Binding-site contacts:
Ligand atom O2 contacts residue ASP42 of chain 1.E at 3.8 Å.
Ligand atom N3 contacts residue LEU12 of chain 1.D at 4.2 Å.
Ligand atom C6 contacts residue LEU12 of chain 1.D at 4.0 Å (hydrophobic).
Ligand atom C5 contacts residue LEU12 of chain 1.D at 4.1 Å (hydrophobic).
Ligand atom C4 contacts residue LEU12 of chain 1.D at 3.9 Å (hydrophobic).
Ligand atom C5 contacts residue VAL45 of chain 1.D at 3.8 Å (hydrophobic).
Ligand atom O2' contacts residue PHE41 of chain 1.D at 3.7 Å.
Ligand atom C6 contacts residue LEU16 of chain 1.D at 3.6 Å (hydrophobic).
Ligand atom O4 contacts residue VAL67 of chain 1.E at 3.7 Å.
Ligand atom N3 contacts residue ASN46 of chain 1.E at 3.6 Å (h-bond).
Ligand atom C4 contacts residue VAL67 of chain 1.E at 4.1 Å (hydrophobic).
Ligand atom C6 contacts residue GLY13 of chain 1.D at 4.0 Å.
Ligand atom N1 contacts residue GLY13 of chain 1.D at 4.1 Å.
Ligand atom C4' contacts residue URI1 of chain 2.O at 2.8 Å.
Ligand atom C5 contacts residue LEU16 of chain 1.D at 3.7 Å (hydrophobic).
Ligand atom C5' contacts residue GLN43 of chain 1.D at 3.3 Å.
Ligand atom C5' contacts residue URI1 of chain 2.O at 2.9 Å.
Ligand atom C3' contacts residue GLN43 of chain 1.D at 3.2 Å.
Ligand atom C2' contacts residue GLY13 of chain 1.D at 3.8 Å.
Ligand atom C4 contacts residue ASN46 of chain 1.E at 4.2 Å.
Ligand atom O5' contacts residue GLN43 of chain 1.D at 2.5 Å.
Ligand atom O2 contacts residue ASN46 of chain 1.E at 4.1 Å.
Ligand atom O5' contacts residue URI1 of chain 2.O at 2.4 Å (h-bond).
Ligand atom O4' contacts residue URI1 of chain 2.O at 3.3 Å (h-bond).
Ligand atom C5' contacts residue GLN43 of chain 2.D at 3.2 Å.
Ligand atom C1' contacts residue GLY13 of chain 1.D at 3.6 Å.
Ligand atom O4 contacts residue LEU12 of chain 1.D at 4.0 Å.
Ligand atom C4' contacts residue GLN43 of chain 1.D at 3.7 Å.
Ligand atom O4 contacts residue ARG69 of chain 1.E at 4.1 Å.
Ligand atom O4 contacts residue VAL45 of chain 1.D at 3.6 Å.
Ligand atom O4 contacts residue ASN46 of chain 1.E at 3.7 Å.
Ligand atom C2' contacts residue GLN43 of chain 1.D at 4.0 Å.
Ligand atom O2 contacts residue GLN43 of chain 2.D at 3.2 Å (h-bond).
Ligand atom C4 contacts residue VAL45 of chain 1.D at 3.6 Å (hydrophobic).
Ligand atom O3' contacts residue URI1 of chain 2.O at 3.2 Å.
Ligand atom O3' contacts residue GLN43 of chain 1.D at 3.5 Å.
Ligand atom O2' contacts residue GLY13 of chain 1.D at 3.0 Å.
Ligand atom O5' contacts residue GLN43 of chain 2.D at 3.6 Å (h-bond).
Ligand atom C5 contacts residue VAL67 of chain 1.E at 3.8 Å (hydrophobic).
Ligand atom C3' contacts residue URI1 of chain 2.O at 3.6 Å.

A protein and the small-molecule ligand that binds it are described below.
Small molecule (SMILES): O=c1ccn([C@@H]2O[C@H](CO)[C@@H](O)[C@H]2O)c(=O)[nH]1

Sequence of chain 2.D:
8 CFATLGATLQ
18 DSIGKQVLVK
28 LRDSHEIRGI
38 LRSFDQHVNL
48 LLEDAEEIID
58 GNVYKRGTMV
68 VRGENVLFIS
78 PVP

Sequence of chain 1.D:
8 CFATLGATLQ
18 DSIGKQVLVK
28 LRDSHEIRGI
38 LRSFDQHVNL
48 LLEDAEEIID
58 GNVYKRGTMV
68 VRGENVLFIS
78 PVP

Sequence of chain 1.E:
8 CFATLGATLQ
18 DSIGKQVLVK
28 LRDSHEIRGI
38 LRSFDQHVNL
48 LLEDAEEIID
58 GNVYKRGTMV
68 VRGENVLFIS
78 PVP